Sequence of chain 2.D:
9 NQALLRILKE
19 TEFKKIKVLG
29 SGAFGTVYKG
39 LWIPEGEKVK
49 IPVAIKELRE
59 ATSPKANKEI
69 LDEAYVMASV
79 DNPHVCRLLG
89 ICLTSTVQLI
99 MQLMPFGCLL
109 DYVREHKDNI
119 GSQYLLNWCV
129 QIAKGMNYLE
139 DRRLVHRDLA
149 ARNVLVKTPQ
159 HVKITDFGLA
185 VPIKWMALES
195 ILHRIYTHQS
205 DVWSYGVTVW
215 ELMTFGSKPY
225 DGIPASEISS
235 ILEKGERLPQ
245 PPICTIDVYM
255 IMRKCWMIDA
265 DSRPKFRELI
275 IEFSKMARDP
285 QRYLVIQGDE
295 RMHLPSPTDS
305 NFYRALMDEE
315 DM

The small molecule below binds the protein below.
Small molecule (SMILES): CCC(=O)N[C@@H]1CN(c2nc(Nc3cn(C)nc3OC)c3ncn(C)c3n2)C[C@H]1F

Binding-site contacts:
Ligand atom N16 contacts residue MET102 of chain 2.D at 2.9 Å (h-bond).
Ligand atom C13 contacts residue LEU153 of chain 2.D at 3.5 Å (hydrophobic).
Ligand atom C28 contacts residue ASP109 of chain 2.D at 4.0 Å.
Ligand atom C15 contacts residue MET99 of chain 2.D at 3.4 Å (hydrophobic).
Ligand atom C15 contacts residue JBJ1 of chain 2.O at 3.2 Å.
Ligand atom C29 contacts residue CYS106 of chain 2.D at 1.8 Å (hydrophobic).
Ligand atom C13 contacts residue ALA52 of chain 2.D at 3.6 Å (hydrophobic).
Ligand atom C17 contacts residue GLY105 of chain 2.D at 3.9 Å.
Ligand atom N11 contacts residue VAL35 of chain 2.D at 3.7 Å.
Ligand atom O22 contacts residue PRO103 of chain 2.D at 3.8 Å.
Ligand atom C6 contacts residue VAL35 of chain 2.D at 3.9 Å (hydrophobic).
Ligand atom N14 contacts residue ALA52 of chain 2.D at 3.9 Å.
Ligand atom C21 contacts residue MET102 of chain 2.D at 3.5 Å (hydrophobic).
Ligand atom C8 contacts residue LEU27 of chain 2.D at 3.7 Å (hydrophobic).
Ligand atom C15 contacts residue LEU153 of chain 2.D at 3.6 Å (hydrophobic).
Ligand atom C5 contacts residue LEU27 of chain 2.D at 4.0 Å (hydrophobic).
Ligand atom N12 contacts residue ALA52 of chain 2.D at 4.0 Å.
Ligand atom N14 contacts residue GLN100 of chain 2.D at 3.7 Å.
Ligand atom N16 contacts residue LEU101 of chain 2.D at 4.0 Å.
Ligand atom C28 contacts residue ARG150 of chain 2.D at 3.5 Å.
Ligand atom O22 contacts residue MET102 of chain 2.D at 3.5 Å (h-bond).
Ligand atom N14 contacts residue MET102 of chain 2.D at 3.2 Å (h-bond).
Ligand atom F25 contacts residue VAL35 of chain 2.D at 3.6 Å.
Ligand atom F25 contacts residue GLY28 of chain 2.D at 3.4 Å.
Ligand atom N12 contacts residue LEU153 of chain 2.D at 3.5 Å.
Ligand atom C17 contacts residue MET102 of chain 2.D at 3.2 Å (hydrophobic).
Ligand atom N16 contacts residue LEU27 of chain 2.D at 3.8 Å.
Ligand atom C13 contacts residue MET102 of chain 2.D at 3.9 Å (hydrophobic).
Ligand atom N20 contacts residue LEU27 of chain 2.D at 3.7 Å.
Ligand atom N7 contacts residue LEU27 of chain 2.D at 3.7 Å.
Ligand atom F25 contacts residue SER29 of chain 2.D at 3.7 Å.
Ligand atom C21 contacts residue LEU27 of chain 2.D at 3.8 Å (hydrophobic).
Ligand atom C18 contacts residue GLY105 of chain 2.D at 3.6 Å.
Ligand atom C13 contacts residue GLN100 of chain 2.D at 3.3 Å.
Ligand atom C8 contacts residue MET102 of chain 2.D at 4.0 Å (hydrophobic).
Ligand atom C17 contacts residue LEU27 of chain 2.D at 3.7 Å (hydrophobic).
Ligand atom C29 contacts residue ARG150 of chain 2.D at 3.8 Å.
Ligand atom C28 contacts residue CYS106 of chain 2.D at 3.3 Å (hydrophobic).
Ligand atom O22 contacts residue LEU101 of chain 2.D at 3.5 Å.
Ligand atom C29 contacts residue ASP109 of chain 2.D at 3.5 Å.